Sequence of chain 1.E:
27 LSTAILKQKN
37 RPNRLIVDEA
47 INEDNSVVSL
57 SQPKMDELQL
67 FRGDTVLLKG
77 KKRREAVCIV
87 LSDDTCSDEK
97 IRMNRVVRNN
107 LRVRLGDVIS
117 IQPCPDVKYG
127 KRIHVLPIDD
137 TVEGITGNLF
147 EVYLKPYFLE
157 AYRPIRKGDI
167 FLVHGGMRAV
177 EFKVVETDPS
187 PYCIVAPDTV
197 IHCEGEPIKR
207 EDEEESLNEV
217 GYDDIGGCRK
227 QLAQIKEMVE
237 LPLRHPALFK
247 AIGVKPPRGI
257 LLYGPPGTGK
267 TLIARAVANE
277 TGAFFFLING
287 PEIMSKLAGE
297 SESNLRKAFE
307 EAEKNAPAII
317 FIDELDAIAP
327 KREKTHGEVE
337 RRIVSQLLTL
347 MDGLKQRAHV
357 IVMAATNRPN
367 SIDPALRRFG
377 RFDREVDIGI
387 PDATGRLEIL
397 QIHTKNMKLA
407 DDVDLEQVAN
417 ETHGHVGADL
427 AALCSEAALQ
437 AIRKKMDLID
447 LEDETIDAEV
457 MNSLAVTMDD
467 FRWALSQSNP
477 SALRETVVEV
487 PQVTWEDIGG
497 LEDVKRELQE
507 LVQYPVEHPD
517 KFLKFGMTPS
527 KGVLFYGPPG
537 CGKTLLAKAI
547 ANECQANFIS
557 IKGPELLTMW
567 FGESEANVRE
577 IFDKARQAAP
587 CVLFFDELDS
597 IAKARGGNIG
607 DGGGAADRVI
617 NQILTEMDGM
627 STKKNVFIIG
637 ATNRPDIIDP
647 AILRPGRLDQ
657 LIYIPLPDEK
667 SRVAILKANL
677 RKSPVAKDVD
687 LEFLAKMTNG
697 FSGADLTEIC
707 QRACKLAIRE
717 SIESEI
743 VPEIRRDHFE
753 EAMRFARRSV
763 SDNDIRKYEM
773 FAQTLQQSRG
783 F

Binding-site contacts:
Ligand atom O2A contacts residue THR264 of chain 1.E at 3.4 Å (h-bond).
Ligand atom O2A contacts residue GLY265 of chain 1.E at 2.7 Å (h-bond).
Ligand atom O2B contacts residue LYS266 of chain 1.E at 2.6 Å (salt-bridge).
Ligand atom S1G contacts residue ASN363 of chain 1.E at 2.6 Å (h-bond).
Ligand atom C2 contacts residue LEU268 of chain 1.E at 3.6 Å (hydrophobic).
Ligand atom C2 contacts residue ASP220 of chain 1.E at 3.2 Å.
Ligand atom N3 contacts residue LEU268 of chain 1.E at 3.4 Å.
Ligand atom C5' contacts residue ALA424 of chain 1.E at 3.7 Å (hydrophobic).
Ligand atom N6 contacts residue GLY222 of chain 1.E at 2.5 Å (h-bond).
Ligand atom N7 contacts residue THR264 of chain 1.E at 3.1 Å (h-bond).
Ligand atom O1A contacts residue GLY265 of chain 1.E at 3.6 Å.
Ligand atom O1B contacts residue THR267 of chain 1.E at 2.2 Å (h-bond).
Ligand atom O4' contacts residue GLY423 of chain 1.E at 3.6 Å.
Ligand atom O2' contacts residue HIS399 of chain 1.E at 3.5 Å (h-bond).
Ligand atom O4' contacts residue ALA424 of chain 1.E at 3.3 Å (h-bond).
Ligand atom N7 contacts residue GLY265 of chain 1.E at 3.4 Å.
Ligand atom O1B contacts residue MG1 of chain 1.Y at 2.6 Å.
Ligand atom PB contacts residue THR267 of chain 1.E at 3.2 Å.
Ligand atom C4 contacts residue LEU268 of chain 1.E at 3.5 Å (hydrophobic).
Ligand atom N9 contacts residue GLY423 of chain 1.E at 3.7 Å.
Ligand atom C1' contacts residue HIS399 of chain 1.E at 3.5 Å.
Ligand atom N1 contacts residue GLY222 of chain 1.E at 3.0 Å (h-bond).
Ligand atom N3 contacts residue HIS399 of chain 1.E at 3.3 Å (h-bond).
Ligand atom C8 contacts residue ALA424 of chain 1.E at 3.7 Å (hydrophobic).
Ligand atom C6 contacts residue GLY222 of chain 1.E at 3.6 Å.
Ligand atom O1A contacts residue LEU268 of chain 1.E at 3.0 Å (h-bond).
Ligand atom O3B contacts residue GLY263 of chain 1.E at 3.0 Å (h-bond).
Ligand atom O3A contacts residue THR267 of chain 1.E at 3.3 Å (h-bond).
Ligand atom O2B contacts residue THR267 of chain 1.E at 3.3 Å (h-bond).
Ligand atom N1 contacts residue ASP220 of chain 1.E at 3.5 Å (salt-bridge).
Ligand atom O2B contacts residue GLY265 of chain 1.E at 3.2 Å (h-bond).
Ligand atom N7 contacts residue GLY423 of chain 1.E at 3.5 Å.
Ligand atom O2A contacts residue GLY263 of chain 1.E at 3.1 Å.
Ligand atom O2G contacts residue GLY263 of chain 1.E at 3.2 Å (h-bond).
Ligand atom PG contacts residue GLY263 of chain 1.E at 3.7 Å.
Ligand atom O1A contacts residue THR267 of chain 1.E at 3.3 Å (h-bond).
Ligand atom O2G contacts residue PRO262 of chain 1.E at 3.2 Å.
Ligand atom C8 contacts residue GLY263 of chain 1.E at 3.6 Å.
Ligand atom O2G contacts residue ARG374 of chain 1.D at 3.5 Å.
Ligand atom C8 contacts residue GLY423 of chain 1.E at 3.4 Å.

Sequence of chain 1.D:
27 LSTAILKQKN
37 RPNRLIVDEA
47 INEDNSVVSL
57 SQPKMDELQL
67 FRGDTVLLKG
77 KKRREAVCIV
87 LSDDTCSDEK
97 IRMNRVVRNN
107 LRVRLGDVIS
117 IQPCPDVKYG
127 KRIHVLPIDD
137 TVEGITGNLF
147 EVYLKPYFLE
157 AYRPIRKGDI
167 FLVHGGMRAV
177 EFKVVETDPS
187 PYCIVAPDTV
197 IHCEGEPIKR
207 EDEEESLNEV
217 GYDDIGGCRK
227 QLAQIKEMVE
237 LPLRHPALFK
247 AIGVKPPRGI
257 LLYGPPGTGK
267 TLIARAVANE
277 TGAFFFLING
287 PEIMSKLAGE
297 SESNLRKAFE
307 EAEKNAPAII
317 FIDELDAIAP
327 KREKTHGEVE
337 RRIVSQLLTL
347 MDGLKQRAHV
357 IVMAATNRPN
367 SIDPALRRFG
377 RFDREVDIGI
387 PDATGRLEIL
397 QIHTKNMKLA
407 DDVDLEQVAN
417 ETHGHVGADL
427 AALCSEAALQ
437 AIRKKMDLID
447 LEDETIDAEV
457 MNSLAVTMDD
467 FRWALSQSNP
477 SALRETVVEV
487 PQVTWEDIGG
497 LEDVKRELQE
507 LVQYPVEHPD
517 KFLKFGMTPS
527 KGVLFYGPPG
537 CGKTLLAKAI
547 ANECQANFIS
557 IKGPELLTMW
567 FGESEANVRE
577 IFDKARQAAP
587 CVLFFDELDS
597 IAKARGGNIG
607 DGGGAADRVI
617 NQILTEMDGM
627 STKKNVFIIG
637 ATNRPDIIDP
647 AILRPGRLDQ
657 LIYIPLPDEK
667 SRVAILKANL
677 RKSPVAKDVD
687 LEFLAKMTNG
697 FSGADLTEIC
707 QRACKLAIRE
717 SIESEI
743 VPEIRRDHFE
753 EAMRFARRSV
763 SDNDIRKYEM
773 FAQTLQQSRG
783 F

The protein below binds the small molecule below.
Small molecule (SMILES): Nc1ncnc2c1ncn2[C@@H]1O[C@H](COP(=O)(O)OP(=O)(O)OP(O)(O)=S)[C@@H](O)[C@H]1O